This protein binds this small molecule.
Small molecule (SMILES): Cc1cc(N)nc2cc(-c3ccc4c(c3)[C@@H](N)CCCC4)ccc12

Sequence of chain 1.B:
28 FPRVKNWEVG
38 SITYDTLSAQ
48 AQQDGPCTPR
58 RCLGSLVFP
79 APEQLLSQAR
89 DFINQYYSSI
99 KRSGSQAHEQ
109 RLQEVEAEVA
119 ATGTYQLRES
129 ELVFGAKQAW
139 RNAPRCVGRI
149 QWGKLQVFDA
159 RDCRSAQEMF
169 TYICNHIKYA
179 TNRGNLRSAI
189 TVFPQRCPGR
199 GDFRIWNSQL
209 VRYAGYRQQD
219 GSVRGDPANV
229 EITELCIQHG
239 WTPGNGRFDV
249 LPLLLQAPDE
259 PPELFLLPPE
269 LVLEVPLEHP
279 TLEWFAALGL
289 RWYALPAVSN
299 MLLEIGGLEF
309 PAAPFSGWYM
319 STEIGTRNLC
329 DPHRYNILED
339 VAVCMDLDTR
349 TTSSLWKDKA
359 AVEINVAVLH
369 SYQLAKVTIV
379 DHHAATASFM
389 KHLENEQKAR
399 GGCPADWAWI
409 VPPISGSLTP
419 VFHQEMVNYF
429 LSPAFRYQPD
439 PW

Binding-site contacts:
Ligand atom N32 contacts residue HEM1 of chain 1.O at 3.0 Å (h-bond).
Ligand atom N02 contacts residue GLU321 of chain 1.B at 2.7 Å (salt-bridge).
Ligand atom C26 contacts residue HEM1 of chain 1.O at 3.9 Å.
Ligand atom N02 contacts residue TRP316 of chain 1.B at 2.9 Å (h-bond).
Ligand atom C22 contacts residue HEM1 of chain 1.O at 3.4 Å.
Ligand atom C08 contacts residue HEM1 of chain 1.O at 4.0 Å.
Ligand atom C30 contacts residue WRI1 of chain 1.Q at 3.2 Å.
Ligand atom N02 contacts residue HEM1 of chain 1.O at 3.5 Å.
Ligand atom C07 contacts residue HEM1 of chain 1.O at 3.8 Å.
Ligand atom C10 contacts residue GLU321 of chain 1.B at 3.5 Å.
Ligand atom C09 contacts residue GLU321 of chain 1.B at 3.5 Å.
Ligand atom C09 contacts residue HEM1 of chain 1.O at 3.8 Å.
Ligand atom C29 contacts residue WRI1 of chain 1.Q at 3.6 Å.
Ligand atom N01 contacts residue HEM1 of chain 1.O at 3.7 Å.
Ligand atom C28 contacts residue WRI1 of chain 1.Q at 3.5 Å.
Ligand atom C23 contacts residue HEM1 of chain 1.O at 2.9 Å.
Ligand atom C28 contacts residue HEM1 of chain 1.O at 3.5 Å.
Ligand atom C06 contacts residue HEM1 of chain 1.O at 3.6 Å.
Ligand atom C02 contacts residue TRP316 of chain 1.B at 3.9 Å (hydrophobic).
Ligand atom C28 contacts residue TYR435 of chain 1.B at 3.4 Å (hydrophobic).
Ligand atom C06 contacts residue PHE313 of chain 1.B at 3.9 Å (hydrophobic).
Ligand atom C21 contacts residue HEM1 of chain 1.O at 3.9 Å.
Ligand atom C27 contacts residue HEM1 of chain 1.O at 3.8 Å.
Ligand atom C03 contacts residue HEM1 of chain 1.O at 3.2 Å.
Ligand atom C07 contacts residue VAL296 of chain 1.B at 3.3 Å (hydrophobic).
Ligand atom C04 contacts residue HEM1 of chain 1.O at 3.6 Å.
Ligand atom C29 contacts residue TRP407 of chain 1.B at 3.3 Å (hydrophobic).
Ligand atom C11 contacts residue HEM1 of chain 1.O at 3.1 Å.
Ligand atom C27 contacts residue WRI1 of chain 1.Q at 3.8 Å.
Ligand atom N32 contacts residue ARG325 of chain 1.B at 3.5 Å (salt-bridge).
Ligand atom C02 contacts residue GLU321 of chain 1.B at 3.4 Å.
Ligand atom N02 contacts residue TYR317 of chain 1.B at 3.7 Å.
Ligand atom C05 contacts residue HEM1 of chain 1.O at 3.9 Å.
Ligand atom C06 contacts residue VAL296 of chain 1.B at 3.4 Å (hydrophobic).
Ligand atom N01 contacts residue GLU321 of chain 1.B at 2.6 Å (salt-bridge).
Ligand atom C10 contacts residue HEM1 of chain 1.O at 3.8 Å.
Ligand atom N02 contacts residue PRO294 of chain 1.B at 4.0 Å.
Ligand atom C24 contacts residue HEM1 of chain 1.O at 3.4 Å.
Ligand atom C02 contacts residue HEM1 of chain 1.O at 3.6 Å.
Ligand atom C11 contacts residue PHE313 of chain 1.B at 3.8 Å (hydrophobic).